Sequence of chain 1.B:
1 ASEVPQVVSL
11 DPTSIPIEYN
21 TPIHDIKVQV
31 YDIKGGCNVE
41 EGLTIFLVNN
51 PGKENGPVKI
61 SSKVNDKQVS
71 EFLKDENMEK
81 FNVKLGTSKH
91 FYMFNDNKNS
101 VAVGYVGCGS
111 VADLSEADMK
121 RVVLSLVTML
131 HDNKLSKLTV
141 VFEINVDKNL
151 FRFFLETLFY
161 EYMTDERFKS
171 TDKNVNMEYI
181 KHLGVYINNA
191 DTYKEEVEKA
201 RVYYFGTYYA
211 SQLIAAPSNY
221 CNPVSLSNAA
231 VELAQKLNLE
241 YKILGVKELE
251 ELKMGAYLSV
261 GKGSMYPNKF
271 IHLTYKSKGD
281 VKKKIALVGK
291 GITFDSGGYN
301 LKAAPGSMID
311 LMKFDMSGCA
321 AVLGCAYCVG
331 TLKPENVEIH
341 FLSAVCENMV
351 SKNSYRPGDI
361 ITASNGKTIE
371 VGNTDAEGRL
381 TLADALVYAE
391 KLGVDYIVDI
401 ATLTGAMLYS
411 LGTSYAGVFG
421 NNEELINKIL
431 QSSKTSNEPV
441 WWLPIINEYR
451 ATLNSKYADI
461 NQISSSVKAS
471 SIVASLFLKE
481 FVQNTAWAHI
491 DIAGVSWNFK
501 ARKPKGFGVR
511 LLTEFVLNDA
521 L

A protein and the small-molecule ligand that binds it are described below.
Small molecule (SMILES): O=C(CNc1ccccc1)N[C@@H](C(=O)NO)c1ccc(-c2cc(F)c(F)c(F)c2)cc1

Binding-site contacts:
Ligand atom N14 contacts residue ZN1 of chain 1.AA at 3.0 Å.
Ligand atom C13 contacts residue ZN1 of chain 1.Z at 3.0 Å.
Ligand atom O15 contacts residue GLU377 of chain 1.B at 3.0 Å (salt-bridge).
Ligand atom O15 contacts residue ASP295 of chain 1.B at 3.3 Å (salt-bridge).
Ligand atom C07 contacts residue GLY405 of chain 1.B at 3.5 Å.
Ligand atom C08 contacts residue GLY405 of chain 1.B at 3.3 Å.
Ligand atom O15 contacts residue ZN1 of chain 1.Z at 2.4 Å.
Ligand atom C17 contacts residue GLY405 of chain 1.B at 3.4 Å.
Ligand atom C09 contacts residue ALA406 of chain 1.B at 3.5 Å (hydrophobic).
Ligand atom C27 contacts residue ALA493 of chain 1.B at 3.5 Å (hydrophobic).
Ligand atom C13 contacts residue ASP375 of chain 1.B at 3.5 Å.
Ligand atom O16 contacts residue ASP295 of chain 1.B at 3.4 Å (salt-bridge).
Ligand atom O16 contacts residue ZN1 of chain 1.Z at 2.3 Å.
Ligand atom O01 contacts residue GLY405 of chain 1.B at 2.6 Å (h-bond).
Ligand atom C29 contacts residue ALA493 of chain 1.B at 3.4 Å (hydrophobic).
Ligand atom N14 contacts residue ZN1 of chain 1.Z at 3.0 Å.
Ligand atom C23 contacts residue MET308 of chain 1.B at 3.2 Å (hydrophobic).
Ligand atom O15 contacts residue LYS290 of chain 1.B at 3.1 Å (salt-bridge).
Ligand atom O01 contacts residue THR404 of chain 1.B at 3.5 Å.
Ligand atom F26 contacts residue LEU408 of chain 1.B at 3.1 Å.
Ligand atom F26 contacts residue MET308 of chain 1.B at 3.4 Å.
Ligand atom F28 contacts residue PHE499 of chain 1.B at 3.3 Å.
Ligand atom O15 contacts residue ZN1 of chain 1.AA at 2.1 Å.
Ligand atom O16 contacts residue ASP375 of chain 1.B at 3.1 Å (salt-bridge).
Ligand atom C22 contacts residue MET308 of chain 1.B at 3.6 Å (hydrophobic).
Ligand atom C23 contacts residue LEU408 of chain 1.B at 3.1 Å (hydrophobic).
Ligand atom F24 contacts residue MET308 of chain 1.B at 3.2 Å.
Ligand atom O15 contacts residue CO31 of chain 1.Y at 2.5 Å (h-bond).
Ligand atom F26 contacts residue PHE499 of chain 1.B at 2.9 Å.
Ligand atom N14 contacts residue LEU403 of chain 1.B at 3.0 Å (h-bond).
Ligand atom C25 contacts residue MET308 of chain 1.B at 3.3 Å (hydrophobic).
Ligand atom F24 contacts residue LEU408 of chain 1.B at 2.9 Å.
Ligand atom C25 contacts residue LEU408 of chain 1.B at 3.2 Å (hydrophobic).
Ligand atom C08 contacts residue TYR409 of chain 1.B at 3.4 Å (hydrophobic).
Ligand atom C31 contacts residue GLY405 of chain 1.B at 3.3 Å.
Ligand atom O15 contacts residue ASP375 of chain 1.B at 3.3 Å (salt-bridge).
Ligand atom C12 contacts residue LEU403 of chain 1.B at 3.5 Å (hydrophobic).
Ligand atom F28 contacts residue ALA493 of chain 1.B at 3.1 Å.
Ligand atom O16 contacts residue LYS302 of chain 1.B at 2.8 Å (salt-bridge).
Ligand atom N14 contacts residue CO31 of chain 1.Y at 2.9 Å (h-bond).